Sequence of chain 14.W:
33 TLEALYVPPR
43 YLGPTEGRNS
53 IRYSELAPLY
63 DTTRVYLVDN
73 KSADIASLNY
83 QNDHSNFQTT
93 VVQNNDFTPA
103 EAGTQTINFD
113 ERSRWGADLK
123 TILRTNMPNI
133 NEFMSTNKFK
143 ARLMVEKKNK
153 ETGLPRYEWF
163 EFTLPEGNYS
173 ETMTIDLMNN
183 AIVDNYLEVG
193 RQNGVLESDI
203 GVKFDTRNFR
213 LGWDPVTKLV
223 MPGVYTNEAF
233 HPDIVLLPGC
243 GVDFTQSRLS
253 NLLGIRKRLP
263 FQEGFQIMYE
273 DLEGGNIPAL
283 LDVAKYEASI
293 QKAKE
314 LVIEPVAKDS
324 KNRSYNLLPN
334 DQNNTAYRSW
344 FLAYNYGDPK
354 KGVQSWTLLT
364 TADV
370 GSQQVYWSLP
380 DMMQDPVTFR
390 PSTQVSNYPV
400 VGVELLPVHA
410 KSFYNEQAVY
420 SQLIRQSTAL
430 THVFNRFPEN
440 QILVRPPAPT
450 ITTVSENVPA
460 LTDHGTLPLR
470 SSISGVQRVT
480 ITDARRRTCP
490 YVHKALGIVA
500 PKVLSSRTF

Sequence of chain 50.W:
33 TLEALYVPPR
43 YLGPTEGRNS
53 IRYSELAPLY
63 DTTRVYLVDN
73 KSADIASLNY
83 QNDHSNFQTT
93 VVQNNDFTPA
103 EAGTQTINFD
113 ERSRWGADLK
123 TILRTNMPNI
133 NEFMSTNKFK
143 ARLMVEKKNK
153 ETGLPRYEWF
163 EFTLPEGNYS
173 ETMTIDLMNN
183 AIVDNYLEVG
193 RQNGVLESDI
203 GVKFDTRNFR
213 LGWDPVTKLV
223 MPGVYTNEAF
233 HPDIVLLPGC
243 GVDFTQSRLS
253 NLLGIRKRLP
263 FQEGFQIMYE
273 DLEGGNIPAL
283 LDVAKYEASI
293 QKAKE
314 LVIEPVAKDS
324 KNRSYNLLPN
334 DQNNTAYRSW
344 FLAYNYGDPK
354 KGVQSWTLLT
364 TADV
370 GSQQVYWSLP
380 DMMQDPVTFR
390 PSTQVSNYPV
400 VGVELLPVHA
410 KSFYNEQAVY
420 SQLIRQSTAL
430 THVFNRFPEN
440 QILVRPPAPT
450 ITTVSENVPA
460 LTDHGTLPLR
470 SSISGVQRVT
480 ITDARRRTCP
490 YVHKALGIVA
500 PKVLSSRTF

Binding-site contacts:
Ligand atom ND2 contacts residue GLU199 of chain 14.W at 2.9 Å (salt-bridge).
Ligand atom CD1 contacts residue GLU289 of chain 50.W at 3.0 Å.
Ligand atom CE1 contacts residue MET223 of chain 50.W at 3.3 Å (hydrophobic).
Ligand atom OH contacts residue HIS431 of chain 14.W at 2.9 Å (h-bond).
Ligand atom CG1 contacts residue PHE436 of chain 14.W at 3.4 Å (hydrophobic).
Ligand atom O contacts residue ARG435 of chain 14.W at 3.5 Å (salt-bridge).
Ligand atom CD1 contacts residue ARG193 of chain 14.W at 3.7 Å.
Ligand atom CB contacts residue LEU189 of chain 14.W at 3.8 Å (hydrophobic).
Ligand atom CG contacts residue GLU289 of chain 50.W at 3.6 Å.
Ligand atom CD1 contacts residue HIS431 of chain 14.W at 3.3 Å.
Ligand atom CE2 contacts residue ARG193 of chain 14.W at 3.8 Å.
Ligand atom CD contacts residue HIS431 of chain 14.W at 3.8 Å.
Ligand atom OH contacts residue THR430 of chain 14.W at 3.4 Å.
Ligand atom CZ contacts residue MET223 of chain 50.W at 2.9 Å (hydrophobic).
Ligand atom OH contacts residue LEU283 of chain 50.W at 3.8 Å.
Ligand atom CE1 contacts residue HIS431 of chain 14.W at 3.0 Å.
Ligand atom CE1 contacts residue ARG193 of chain 14.W at 3.1 Å.
Ligand atom CD2 contacts residue MET223 of chain 50.W at 3.7 Å (hydrophobic).
Ligand atom CG contacts residue GLU199 of chain 14.W at 3.6 Å.
Ligand atom CG2 contacts residue LEU189 of chain 14.W at 2.8 Å (hydrophobic).
Ligand atom OH contacts residue MET223 of chain 50.W at 2.2 Å (h-bond).
Ligand atom CE2 contacts residue MET223 of chain 50.W at 3.5 Å (hydrophobic).
Ligand atom CA contacts residue ARG193 of chain 14.W at 3.8 Å.
Ligand atom N contacts residue ARG193 of chain 14.W at 3.8 Å.
Ligand atom CZ contacts residue ARG193 of chain 14.W at 3.1 Å.
Ligand atom CZ contacts residue HIS431 of chain 14.W at 3.4 Å.
Ligand atom CZ contacts residue THR219 of chain 50.W at 3.2 Å.
Ligand atom CB contacts residue GLU289 of chain 50.W at 3.8 Å.
Ligand atom CE1 contacts residue VAL432 of chain 14.W at 3.8 Å (hydrophobic).
Ligand atom CE1 contacts residue GLU289 of chain 50.W at 3.6 Å.
Ligand atom CB contacts residue ARG435 of chain 14.W at 3.7 Å.
Ligand atom ND2 contacts residue TYR188 of chain 14.W at 3.5 Å (h-bond).
Ligand atom CG contacts residue TYR288 of chain 50.W at 3.4 Å (hydrophobic).
Ligand atom C contacts residue ARG193 of chain 14.W at 3.3 Å.
Ligand atom CG2 contacts residue TYR188 of chain 14.W at 3.9 Å (hydrophobic).
Ligand atom O contacts residue ARG193 of chain 14.W at 2.8 Å (salt-bridge).
Ligand atom CG contacts residue HIS431 of chain 14.W at 3.8 Å.
Ligand atom CE1 contacts residue THR219 of chain 50.W at 3.9 Å.
Ligand atom OD1 contacts residue GLU199 of chain 14.W at 3.4 Å (salt-bridge).
Ligand atom CG1 contacts residue ARG435 of chain 14.W at 3.8 Å.

The small molecule below binds the protein below.
Small molecule (SMILES): CC(C)[C@H](NC(=O)[C@@H]1CCCN1C(=O)[C@H](CC(N)=O)NC(=O)[C@@H](N)Cc1ccccc1)C(=O)N[C@@H](Cc1ccc(O)cc1)C(=O)N1CCC[C@H]1C(=O)N[C@H](C=O)Cc1ccc(O)cc1